Binding-site contacts:
Ligand atom C15 contacts residue GLY209 of chain 1.A at 3.7 Å.
Ligand atom N13 contacts residue GLY209 of chain 1.A at 3.8 Å.
Ligand atom C2 contacts residue SER188 of chain 1.A at 3.8 Å.
Ligand atom C2 contacts residue CYS184 of chain 1.A at 3.6 Å (hydrophobic).
Ligand atom C4 contacts residue ALA183 of chain 1.A at 3.8 Å (hydrophobic).
Ligand atom C18 contacts residue CYS212 of chain 1.A at 3.5 Å (hydrophobic).
Ligand atom C19 contacts residue LEU137 of chain 1.A at 3.7 Å (hydrophobic).
Ligand atom C2 contacts residue THR206 of chain 1.A at 3.9 Å.
Ligand atom C19 contacts residue LYS185 of chain 1.A at 3.6 Å.
Ligand atom C21 contacts residue SO41 of chain 1.B at 3.7 Å.
Ligand atom N13 contacts residue ASP182 of chain 1.A at 2.7 Å (salt-bridge).
Ligand atom N14 contacts residue GLY211 of chain 1.A at 3.8 Å.
Ligand atom C10 contacts residue BCT1 of chain 1.C at 3.5 Å.
Ligand atom C20 contacts residue SO41 of chain 1.B at 3.7 Å.
Ligand atom C15 contacts residue GLY211 of chain 1.A at 3.6 Å.
Ligand atom C10 contacts residue LYS185 of chain 1.A at 3.8 Å.
Ligand atom C9 contacts residue BCT1 of chain 1.C at 3.6 Å.
Ligand atom N12 contacts residue TRP208 of chain 1.A at 3.5 Å (h-bond).
Ligand atom N13 contacts residue GLY211 of chain 1.A at 3.0 Å (h-bond).
Ligand atom C5 contacts residue GLY211 of chain 1.A at 3.5 Å.
Ligand atom O17 contacts residue GLY211 of chain 1.A at 2.8 Å (h-bond).
Ligand atom C4 contacts residue GLY209 of chain 1.A at 3.8 Å.
Ligand atom O17 contacts residue GLY209 of chain 1.A at 3.5 Å (h-bond).
Ligand atom C5 contacts residue TRP208 of chain 1.A at 3.8 Å (hydrophobic).
Ligand atom C7 contacts residue GLY209 of chain 1.A at 3.9 Å.
Ligand atom C5 contacts residue GLY209 of chain 1.A at 3.5 Å.
Ligand atom N12 contacts residue ASP182 of chain 1.A at 3.0 Å (salt-bridge).
Ligand atom N12 contacts residue GLY219 of chain 1.A at 3.4 Å.
Ligand atom C4 contacts residue TRP208 of chain 1.A at 3.7 Å (hydrophobic).
Ligand atom C11 contacts residue ASP182 of chain 1.A at 3.6 Å.
Ligand atom N14 contacts residue GLY209 of chain 1.A at 2.9 Å (h-bond).
Ligand atom N13 contacts residue ALA183 of chain 1.A at 3.2 Å (h-bond).
Ligand atom C3 contacts residue THR206 of chain 1.A at 3.7 Å.
Ligand atom N12 contacts residue ALA183 of chain 1.A at 3.5 Å (h-bond).
Ligand atom C10 contacts residue SER188 of chain 1.A at 3.2 Å.
Ligand atom C11 contacts residue ALA183 of chain 1.A at 3.2 Å (hydrophobic).
Ligand atom C20 contacts residue LEU137 of chain 1.A at 3.8 Å (hydrophobic).
Ligand atom O24 contacts residue SO41 of chain 1.B at 2.7 Å (h-bond).
Ligand atom C20 contacts residue LYS185 of chain 1.A at 3.7 Å.
Ligand atom C11 contacts residue TRP208 of chain 1.A at 3.7 Å (hydrophobic).

The small molecule below binds the protein below.
Small molecule (SMILES): [H]/N=C(/N)c1ccc2cccc(NC(=O)c3cccc(O)c3C)c2c1

Sequence of chain 1.A:
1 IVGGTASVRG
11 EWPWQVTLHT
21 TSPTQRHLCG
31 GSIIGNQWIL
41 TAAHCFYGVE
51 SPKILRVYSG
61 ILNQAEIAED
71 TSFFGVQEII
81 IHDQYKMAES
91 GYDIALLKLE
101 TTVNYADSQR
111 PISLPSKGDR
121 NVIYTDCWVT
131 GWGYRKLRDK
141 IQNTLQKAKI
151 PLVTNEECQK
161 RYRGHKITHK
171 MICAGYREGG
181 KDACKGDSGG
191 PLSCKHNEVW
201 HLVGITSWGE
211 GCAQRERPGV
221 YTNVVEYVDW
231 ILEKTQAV